Binding-site contacts:
Ligand atom C4 contacts residue TYR90 of chain 1.A at 3.9 Å (hydrophobic).
Ligand atom C11 contacts residue PHE127 of chain 1.A at 3.9 Å (hydrophobic).
Ligand atom C7 contacts residue ASP51 of chain 1.A at 3.9 Å.
Ligand atom C17 contacts residue ASP247 of chain 1.A at 3.9 Å.
Ligand atom C10 contacts residue ILE137 of chain 1.A at 3.6 Å (hydrophobic).
Ligand atom C17 contacts residue ASP51 of chain 1.A at 3.5 Å.
Ligand atom C22 contacts residue GLY249 of chain 1.A at 3.1 Å.
Ligand atom N20 contacts residue ASP51 of chain 1.A at 2.9 Å (salt-bridge).
Ligand atom C6 contacts residue SER54 of chain 1.A at 3.5 Å.
Ligand atom C17 contacts residue GLY249 of chain 1.A at 3.7 Å.
Ligand atom C13 contacts residue GLY249 of chain 1.A at 3.6 Å.
Ligand atom C3 contacts residue TYR90 of chain 1.A at 3.8 Å (hydrophobic).
Ligand atom C10 contacts residue PHE127 of chain 1.A at 3.7 Å (hydrophobic).
Ligand atom C24 contacts residue GLN31 of chain 1.A at 3.6 Å.
Ligand atom C6 contacts residue ASP51 of chain 1.A at 3.2 Å.
Ligand atom C8 contacts residue ILE137 of chain 1.A at 3.9 Å (hydrophobic).
Ligand atom O14 contacts residue TRP95 of chain 1.A at 3.1 Å (h-bond).
Ligand atom C21 contacts residue GLY249 of chain 1.A at 3.8 Å.
Ligand atom F27 contacts residue LEU49 of chain 1.A at 3.4 Å.
Ligand atom C11 contacts residue TRP134 of chain 1.A at 3.9 Å (hydrophobic).
Ligand atom C2 contacts residue TRP95 of chain 1.A at 3.9 Å (hydrophobic).
Ligand atom N20 contacts residue ASP247 of chain 1.A at 2.8 Å (salt-bridge).
Ligand atom C15 contacts residue ASN56 of chain 1.A at 3.9 Å.
Ligand atom N23 contacts residue GLY32 of chain 1.A at 3.7 Å.
Ligand atom C25 contacts residue ILE129 of chain 1.A at 3.8 Å (hydrophobic).
Ligand atom F27 contacts residue GLY249 of chain 1.A at 2.8 Å.
Ligand atom C25 contacts residue GLY30 of chain 1.A at 3.4 Å.
Ligand atom C9 contacts residue ILE137 of chain 1.A at 3.4 Å (hydrophobic).
Ligand atom C15 contacts residue TRP95 of chain 1.A at 3.6 Å (hydrophobic).
Ligand atom C1 contacts residue SER54 of chain 1.A at 3.4 Å.
Ligand atom N23 contacts residue GLY249 of chain 1.A at 3.5 Å (h-bond).
Ligand atom C24 contacts residue GLY32 of chain 1.A at 3.5 Å.
Ligand atom C9 contacts residue PHE127 of chain 1.A at 3.8 Å (hydrophobic).
Ligand atom C24 contacts residue GLY30 of chain 1.A at 3.3 Å.
Ligand atom N20 contacts residue GLY249 of chain 1.A at 3.6 Å.
Ligand atom C22 contacts residue LEU49 of chain 1.A at 3.6 Å (hydrophobic).
Ligand atom C5 contacts residue ASP51 of chain 1.A at 4.0 Å.
Ligand atom N16 contacts residue ASP51 of chain 1.A at 2.8 Å (salt-bridge).
Ligand atom C26 contacts residue ILE129 of chain 1.A at 3.9 Å (hydrophobic).
Ligand atom O14 contacts residue VAL88 of chain 1.A at 3.6 Å.

Sequence of chain 1.A:
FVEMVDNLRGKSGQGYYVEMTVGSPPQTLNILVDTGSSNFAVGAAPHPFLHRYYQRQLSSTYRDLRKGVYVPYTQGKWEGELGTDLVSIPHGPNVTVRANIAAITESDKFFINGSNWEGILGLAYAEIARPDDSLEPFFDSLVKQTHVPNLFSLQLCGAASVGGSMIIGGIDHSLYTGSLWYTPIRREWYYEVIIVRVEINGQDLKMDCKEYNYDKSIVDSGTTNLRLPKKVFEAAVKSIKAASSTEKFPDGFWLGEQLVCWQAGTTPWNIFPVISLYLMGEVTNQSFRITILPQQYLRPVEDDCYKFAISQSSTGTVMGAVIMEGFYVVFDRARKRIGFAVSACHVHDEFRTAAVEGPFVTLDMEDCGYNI

This small molecule binds to this protein.
Small molecule (SMILES): COc1ccc([C@@]2(c3cccc(-c4cccnc4F)c3)COC(N)=N2)cc1